Sequence of chain 8.A:
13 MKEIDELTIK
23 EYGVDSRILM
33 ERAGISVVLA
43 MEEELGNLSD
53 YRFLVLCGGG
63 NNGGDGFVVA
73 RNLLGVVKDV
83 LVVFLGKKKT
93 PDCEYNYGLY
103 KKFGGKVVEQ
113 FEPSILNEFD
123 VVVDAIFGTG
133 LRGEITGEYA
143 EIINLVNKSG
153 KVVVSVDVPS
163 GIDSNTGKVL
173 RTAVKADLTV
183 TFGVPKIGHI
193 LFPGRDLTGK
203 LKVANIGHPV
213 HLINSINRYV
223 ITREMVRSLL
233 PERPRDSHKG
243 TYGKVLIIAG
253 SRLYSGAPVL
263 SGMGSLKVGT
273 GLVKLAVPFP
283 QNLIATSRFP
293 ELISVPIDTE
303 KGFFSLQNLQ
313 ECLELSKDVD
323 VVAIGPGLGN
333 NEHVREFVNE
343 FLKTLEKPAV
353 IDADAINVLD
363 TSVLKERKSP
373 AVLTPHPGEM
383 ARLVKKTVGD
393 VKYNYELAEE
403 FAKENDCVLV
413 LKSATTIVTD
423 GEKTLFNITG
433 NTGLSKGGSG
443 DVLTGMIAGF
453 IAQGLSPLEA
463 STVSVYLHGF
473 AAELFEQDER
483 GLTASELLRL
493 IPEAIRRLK

This protein binds this small molecule.
Small molecule (SMILES): CC(C)C[C@H](NC(=O)[C@H](CC1=c2ccccc2=NC1)NC(=O)[C@H](C)NC(=O)[C@@H]1CCCN1)C(=O)N[C@@H](Cc1ccccc1)C(=O)N[C@@H](CCC(=O)O)C(=O)N[C@@H](C)C=O

Binding-site contacts:
Ligand atom CE2 contacts residue ASN207 of chain 4.A at 3.5 Å.
Ligand atom N contacts residue GLU44 of chain 8.A at 3.1 Å (salt-bridge).
Ligand atom N contacts residue ASN49 of chain 8.A at 3.9 Å.
Ligand atom CZ2 contacts residue ARG34 of chain 4.A at 3.6 Å.
Ligand atom CE1 contacts residue ALA206 of chain 4.A at 3.8 Å (hydrophobic).
Ligand atom CZ2 contacts residue ASN207 of chain 4.A at 3.7 Å.
Ligand atom CD1 contacts residue VAL40 of chain 8.A at 3.9 Å (hydrophobic).
Ligand atom CD2 contacts residue GLU45 of chain 4.A at 3.6 Å.
Ligand atom CB contacts residue GLU44 of chain 8.A at 3.2 Å.
Ligand atom O contacts residue VAL205 of chain 4.A at 3.6 Å (h-bond).
Ligand atom CD1 contacts residue ASN207 of chain 4.A at 3.5 Å.
Ligand atom NE1 contacts residue ASN74 of chain 8.A at 2.9 Å (h-bond).
Ligand atom N contacts residue VAL205 of chain 4.A at 2.8 Å (h-bond).
Ligand atom CA contacts residue VAL205 of chain 4.A at 3.3 Å (hydrophobic).
Ligand atom CD1 contacts residue ASN74 of chain 8.A at 3.8 Å.
Ligand atom CD1 contacts residue SER38 of chain 4.A at 3.7 Å.
Ligand atom CD2 contacts residue VAL40 of chain 8.A at 3.6 Å (hydrophobic).
Ligand atom O contacts residue ASN207 of chain 4.A at 2.8 Å (h-bond).
Ligand atom C contacts residue LEU203 of chain 4.A at 3.9 Å (hydrophobic).
Ligand atom CA contacts residue GLU44 of chain 8.A at 3.2 Å.
Ligand atom O contacts residue ASN207 of chain 4.A at 3.2 Å (h-bond).
Ligand atom CZ contacts residue SER38 of chain 4.A at 3.4 Å.
Ligand atom CZ contacts residue ALA42 of chain 4.A at 3.6 Å (hydrophobic).
Ligand atom CE2 contacts residue VAL40 of chain 8.A at 3.7 Å (hydrophobic).
Ligand atom CH2 contacts residue ILE37 of chain 8.A at 3.8 Å (hydrophobic).
Ligand atom CG contacts residue VAL40 of chain 8.A at 3.7 Å (hydrophobic).
Ligand atom NE1 contacts residue ASN207 of chain 4.A at 3.6 Å (h-bond).
Ligand atom N contacts residue GLU44 of chain 8.A at 3.0 Å (salt-bridge).
Ligand atom CD2 contacts residue LEU41 of chain 4.A at 3.5 Å (hydrophobic).
Ligand atom CB contacts residue GLU44 of chain 8.A at 3.5 Å.
Ligand atom C contacts residue GLU44 of chain 8.A at 3.2 Å.
Ligand atom C contacts residue VAL205 of chain 4.A at 3.5 Å (hydrophobic).
Ligand atom CH2 contacts residue ARG34 of chain 4.A at 3.4 Å.
Ligand atom O contacts residue VAL205 of chain 4.A at 3.0 Å (h-bond).
Ligand atom O contacts residue ALA206 of chain 4.A at 3.2 Å.
Ligand atom CA contacts residue VAL205 of chain 4.A at 3.8 Å (hydrophobic).
Ligand atom CE2 contacts residue GLU45 of chain 4.A at 3.7 Å.
Ligand atom CA contacts residue GLU44 of chain 8.A at 3.8 Å.
Ligand atom CE1 contacts residue SER38 of chain 4.A at 3.8 Å.
Ligand atom CZ2 contacts residue ASN74 of chain 8.A at 3.5 Å.

Sequence of chain 4.A:
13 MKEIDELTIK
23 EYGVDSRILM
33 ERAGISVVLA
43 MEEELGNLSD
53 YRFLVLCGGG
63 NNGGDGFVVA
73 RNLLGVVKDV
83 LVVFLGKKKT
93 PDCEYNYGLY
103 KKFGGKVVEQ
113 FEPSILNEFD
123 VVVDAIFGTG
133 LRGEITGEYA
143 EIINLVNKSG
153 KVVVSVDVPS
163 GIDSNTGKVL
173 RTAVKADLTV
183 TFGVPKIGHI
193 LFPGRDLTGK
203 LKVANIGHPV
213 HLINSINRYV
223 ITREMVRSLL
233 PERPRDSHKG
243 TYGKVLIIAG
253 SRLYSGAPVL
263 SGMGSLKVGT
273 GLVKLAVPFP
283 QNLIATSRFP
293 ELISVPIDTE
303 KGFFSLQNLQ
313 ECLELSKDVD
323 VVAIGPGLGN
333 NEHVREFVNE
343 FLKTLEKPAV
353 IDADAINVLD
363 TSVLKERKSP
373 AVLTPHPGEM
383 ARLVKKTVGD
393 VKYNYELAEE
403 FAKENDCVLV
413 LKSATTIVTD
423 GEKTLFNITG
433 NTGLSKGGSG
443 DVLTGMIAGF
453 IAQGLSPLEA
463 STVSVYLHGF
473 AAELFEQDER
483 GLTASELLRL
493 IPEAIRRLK